Binding-site contacts:
Ligand atom C4 contacts residue ASN99 of chain 1.A at 4.4 Å.
Ligand atom C5 contacts residue ASN99 of chain 1.A at 3.8 Å.
Ligand atom C3 contacts residue GLU100 of chain 1.A at 4.3 Å.
Ligand atom O5 contacts residue ASN99 of chain 1.A at 2.5 Å (h-bond).
Ligand atom C8 contacts residue GLU100 of chain 1.A at 3.4 Å.
Ligand atom N2 contacts residue GLU100 of chain 1.A at 3.0 Å (salt-bridge).
Ligand atom C1 contacts residue ASN99 of chain 1.A at 1.5 Å.
Ligand atom C8 contacts residue ASN99 of chain 1.A at 3.6 Å.
Ligand atom C2 contacts residue ASN99 of chain 1.A at 2.5 Å.
Ligand atom N2 contacts residue ASN99 of chain 1.A at 2.9 Å (h-bond).
Ligand atom C7 contacts residue GLU100 of chain 1.A at 3.7 Å.
Ligand atom C2 contacts residue GLU100 of chain 1.A at 4.0 Å.
Ligand atom C3 contacts residue ASN99 of chain 1.A at 3.9 Å.
Ligand atom C7 contacts residue ASN99 of chain 1.A at 3.3 Å.
Ligand atom C1 contacts residue GLU100 of chain 1.A at 4.3 Å.
Ligand atom O7 contacts residue ASN99 of chain 1.A at 3.5 Å (h-bond).

Sequence of chain 1.A:
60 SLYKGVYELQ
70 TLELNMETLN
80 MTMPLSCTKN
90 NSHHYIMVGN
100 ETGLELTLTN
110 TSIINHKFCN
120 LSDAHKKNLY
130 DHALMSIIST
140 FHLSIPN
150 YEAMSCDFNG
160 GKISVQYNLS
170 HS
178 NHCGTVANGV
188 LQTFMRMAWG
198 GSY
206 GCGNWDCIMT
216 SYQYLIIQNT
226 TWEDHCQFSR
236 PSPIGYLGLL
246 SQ

A protein and the small-molecule ligand that binds it are described below.
Small molecule (SMILES): CC(=O)N[C@H]1[C@H](O[C@H]2[C@H](O)[C@@H](NC(C)=O)CO[C@@H]2CO)O[C@H](CO)[C@@H](O)[C@@H]1O